Binding-site contacts:
Ligand atom C2 contacts residue ASN356 of chain 1.A at 2.4 Å.
Ligand atom C5 contacts residue ASN356 of chain 1.A at 3.7 Å.
Ligand atom N2 contacts residue GLU344 of chain 1.A at 3.7 Å.
Ligand atom C1 contacts residue ASN356 of chain 1.A at 1.5 Å.
Ligand atom C4 contacts residue ASN356 of chain 1.A at 4.1 Å.
Ligand atom C7 contacts residue ASN356 of chain 1.A at 3.7 Å.
Ligand atom O7 contacts residue GLU344 of chain 1.A at 3.5 Å (salt-bridge).
Ligand atom O7 contacts residue ASN356 of chain 1.A at 3.9 Å.
Ligand atom N2 contacts residue ASN356 of chain 1.A at 3.0 Å (h-bond).
Ligand atom C3 contacts residue ASN356 of chain 1.A at 3.8 Å.
Ligand atom O5 contacts residue ASN356 of chain 1.A at 2.4 Å (h-bond).
Ligand atom C8 contacts residue GLU344 of chain 1.A at 2.0 Å.
Ligand atom C7 contacts residue GLU344 of chain 1.A at 2.9 Å.

Sequence of chain 1.A:
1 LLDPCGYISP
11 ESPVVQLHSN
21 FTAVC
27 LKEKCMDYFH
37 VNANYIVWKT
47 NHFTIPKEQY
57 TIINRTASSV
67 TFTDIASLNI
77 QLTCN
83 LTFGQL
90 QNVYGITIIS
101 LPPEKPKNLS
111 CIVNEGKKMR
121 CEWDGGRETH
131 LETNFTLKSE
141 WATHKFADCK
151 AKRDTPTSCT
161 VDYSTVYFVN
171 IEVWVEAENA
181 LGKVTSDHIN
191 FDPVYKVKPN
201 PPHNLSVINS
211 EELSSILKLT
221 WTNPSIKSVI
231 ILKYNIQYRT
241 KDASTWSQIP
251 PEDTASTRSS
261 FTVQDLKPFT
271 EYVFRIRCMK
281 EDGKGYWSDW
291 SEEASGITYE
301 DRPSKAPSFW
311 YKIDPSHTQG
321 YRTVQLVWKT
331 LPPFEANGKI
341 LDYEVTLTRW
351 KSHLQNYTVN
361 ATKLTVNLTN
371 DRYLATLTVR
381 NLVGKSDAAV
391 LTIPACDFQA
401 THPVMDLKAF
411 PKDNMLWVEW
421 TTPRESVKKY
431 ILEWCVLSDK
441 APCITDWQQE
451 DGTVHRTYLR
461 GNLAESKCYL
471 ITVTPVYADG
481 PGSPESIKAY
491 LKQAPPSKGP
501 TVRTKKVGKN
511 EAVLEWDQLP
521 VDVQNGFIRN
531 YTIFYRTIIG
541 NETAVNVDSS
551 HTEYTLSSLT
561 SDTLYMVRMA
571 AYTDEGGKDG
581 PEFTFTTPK

A protein and the small-molecule ligand that binds it are described below.
Small molecule (SMILES): CC(=O)N[C@H]1CO[C@H](CO[C@@H]2O[C@@H](C)[C@@H](O)[C@@H](O)[C@@H]2O)[C@@H](O)[C@@H]1O